Sequence of chain 1.F:
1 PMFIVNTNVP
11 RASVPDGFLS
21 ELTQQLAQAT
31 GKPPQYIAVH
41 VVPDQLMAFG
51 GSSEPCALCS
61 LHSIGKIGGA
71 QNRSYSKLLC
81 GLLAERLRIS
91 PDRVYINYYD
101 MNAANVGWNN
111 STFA

Sequence of chain 1.E:
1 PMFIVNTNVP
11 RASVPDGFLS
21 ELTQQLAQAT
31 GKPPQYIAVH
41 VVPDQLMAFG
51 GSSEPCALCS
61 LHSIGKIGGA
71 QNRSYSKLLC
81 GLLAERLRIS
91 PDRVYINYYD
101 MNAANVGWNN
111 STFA

Binding-site contacts:
Ligand atom CAS contacts residue PRO1 of chain 1.F at 3.7 Å (hydrophobic).
Ligand atom NAM contacts residue ILE64 of chain 1.F at 3.8 Å.
Ligand atom CAE contacts residue PRO1 of chain 1.F at 3.8 Å (hydrophobic).
Ligand atom OAA contacts residue ASN97 of chain 1.E at 2.4 Å (h-bond).
Ligand atom CAF contacts residue SER63 of chain 1.F at 3.7 Å.
Ligand atom CAH contacts residue TYR36 of chain 1.F at 3.6 Å (hydrophobic).
Ligand atom CAR contacts residue PRO1 of chain 1.F at 3.9 Å (hydrophobic).
Ligand atom CAD contacts residue ASN97 of chain 1.E at 3.4 Å.
Ligand atom CAF contacts residue ILE64 of chain 1.F at 3.6 Å (hydrophobic).
Ligand atom CAI contacts residue PRO33 of chain 1.F at 3.6 Å (hydrophobic).
Ligand atom NAV contacts residue ILE64 of chain 1.F at 3.9 Å.
Ligand atom OAA contacts residue HIS62 of chain 1.F at 3.7 Å.
Ligand atom CAD contacts residue VAL106 of chain 1.F at 3.6 Å (hydrophobic).
Ligand atom NAV contacts residue PRO1 of chain 1.F at 3.5 Å (h-bond).
Ligand atom CAG contacts residue TYR95 of chain 1.E at 3.6 Å (hydrophobic).
Ligand atom CAE contacts residue VAL106 of chain 1.F at 4.0 Å (hydrophobic).
Ligand atom OAA contacts residue MET2 of chain 1.F at 3.5 Å.
Ligand atom CAJ contacts residue LYS32 of chain 1.F at 3.8 Å.
Ligand atom CAE contacts residue TYR95 of chain 1.E at 3.5 Å (hydrophobic).
Ligand atom CAG contacts residue PRO1 of chain 1.F at 3.5 Å (hydrophobic).
Ligand atom CAR contacts residue LYS32 of chain 1.F at 3.8 Å.
Ligand atom CAP contacts residue MET2 of chain 1.F at 3.9 Å (hydrophobic).
Ligand atom CAL contacts residue PHE113 of chain 1.F at 3.8 Å (hydrophobic).
Ligand atom CAE contacts residue MET2 of chain 1.F at 3.8 Å (hydrophobic).
Ligand atom CAU contacts residue LYS32 of chain 1.F at 3.9 Å.
Ligand atom CAD contacts residue HIS62 of chain 1.F at 3.8 Å.
Ligand atom CAC contacts residue PRO33 of chain 1.F at 3.7 Å (hydrophobic).
Ligand atom CAP contacts residue VAL106 of chain 1.F at 3.7 Å (hydrophobic).
Ligand atom CAL contacts residue PRO1 of chain 1.F at 3.5 Å (hydrophobic).
Ligand atom NAM contacts residue LYS32 of chain 1.F at 2.7 Å (salt-bridge).
Ligand atom CAF contacts residue VAL106 of chain 1.F at 3.8 Å (hydrophobic).
Ligand atom CAL contacts residue TYR95 of chain 1.E at 3.8 Å (hydrophobic).
Ligand atom NAN contacts residue LYS32 of chain 1.F at 3.5 Å (salt-bridge).
Ligand atom NAN contacts residue ILE64 of chain 1.F at 2.9 Å (h-bond).
Ligand atom CAB contacts residue PRO33 of chain 1.F at 3.5 Å (hydrophobic).
Ligand atom NAO contacts residue LYS32 of chain 1.F at 3.4 Å (salt-bridge).
Ligand atom CAH contacts residue PHE113 of chain 1.F at 3.6 Å (hydrophobic).
Ligand atom CAK contacts residue TYR36 of chain 1.F at 3.5 Å (hydrophobic).
Ligand atom NAN contacts residue SER63 of chain 1.F at 3.9 Å.
Ligand atom CAP contacts residue ASN97 of chain 1.E at 3.2 Å.

The protein below binds the small molecule below.
Small molecule (SMILES): Oc1ccc(-n2cc(-c3ccc4ccccc4n3)nn2)cc1